Binding-site contacts:
Ligand atom CE contacts residue MET210 of chain 1.B at 3.5 Å (hydrophobic).
Ligand atom CZ contacts residue ARG115 of chain 1.B at 3.7 Å.
Ligand atom NZ contacts residue ASN11 of chain 1.B at 3.8 Å.
Ligand atom N contacts residue THR119 of chain 1.B at 4.2 Å.
Ligand atom CA contacts residue CYS121 of chain 1.B at 3.7 Å (hydrophobic).
Ligand atom NH2 contacts residue ARG115 of chain 1.B at 2.8 Å (salt-bridge).
Ligand atom CB contacts residue ARG115 of chain 1.B at 4.1 Å.
Ligand atom CG2 contacts residue ARG115 of chain 1.B at 3.8 Å.
Ligand atom NH1 contacts residue GLU10 of chain 1.B at 3.9 Å.
Ligand atom N contacts residue THR119 of chain 1.B at 3.2 Å (h-bond).
Ligand atom NH1 contacts residue ARG115 of chain 1.B at 3.5 Å.
Ligand atom O contacts residue GLN118 of chain 1.B at 3.4 Å.
Ligand atom CB contacts residue THR119 of chain 1.B at 3.4 Å.
Ligand atom CA contacts residue ARG209 of chain 1.B at 4.1 Å.
Ligand atom CA contacts residue MET210 of chain 1.B at 3.6 Å (hydrophobic).
Ligand atom CB contacts residue TRP14 of chain 1.B at 3.9 Å (hydrophobic).
Ligand atom CA contacts residue TRP14 of chain 1.B at 4.2 Å (hydrophobic).
Ligand atom CE contacts residue ASN11 of chain 1.B at 3.4 Å.
Ligand atom O contacts residue TRP14 of chain 1.B at 4.1 Å.
Ligand atom NZ contacts residue MET210 of chain 1.B at 2.9 Å (h-bond).
Ligand atom CG contacts residue GLU10 of chain 1.B at 3.6 Å.
Ligand atom N contacts residue CYS121 of chain 1.B at 3.4 Å (h-bond).
Ligand atom OG1 contacts residue ARG115 of chain 1.B at 3.7 Å.
Ligand atom CB contacts residue CYS121 of chain 1.B at 3.1 Å (hydrophobic).
Ligand atom C contacts residue CYS121 of chain 1.B at 3.0 Å (hydrophobic).
Ligand atom CA contacts residue THR119 of chain 1.B at 3.1 Å.
Ligand atom O contacts residue MET210 of chain 1.B at 4.0 Å.
Ligand atom CA contacts residue CYS121 of chain 1.B at 3.6 Å (hydrophobic).
Ligand atom CB contacts residue ILE120 of chain 1.B at 3.5 Å (hydrophobic).
Ligand atom O contacts residue CYS121 of chain 1.B at 2.8 Å (h-bond).
Ligand atom NZ contacts residue GLU136 of chain 1.B at 3.1 Å (salt-bridge).
Ligand atom CE contacts residue TRP14 of chain 1.B at 3.3 Å (hydrophobic).
Ligand atom CB contacts residue GLU10 of chain 1.B at 3.9 Å.
Ligand atom OE1 contacts residue GLN118 of chain 1.B at 3.2 Å (h-bond).
Ligand atom O contacts residue ARG209 of chain 1.B at 4.0 Å.
Ligand atom SG contacts residue CYS121 of chain 1.B at 2.0 Å (h-bond).
Ligand atom CD contacts residue ASN11 of chain 1.B at 4.0 Å.
Ligand atom CD contacts residue GLN118 of chain 1.B at 4.0 Å.
Ligand atom O contacts residue GLU10 of chain 1.B at 4.2 Å.
Ligand atom C contacts residue THR119 of chain 1.B at 3.7 Å.

Sequence of chain 1.B:
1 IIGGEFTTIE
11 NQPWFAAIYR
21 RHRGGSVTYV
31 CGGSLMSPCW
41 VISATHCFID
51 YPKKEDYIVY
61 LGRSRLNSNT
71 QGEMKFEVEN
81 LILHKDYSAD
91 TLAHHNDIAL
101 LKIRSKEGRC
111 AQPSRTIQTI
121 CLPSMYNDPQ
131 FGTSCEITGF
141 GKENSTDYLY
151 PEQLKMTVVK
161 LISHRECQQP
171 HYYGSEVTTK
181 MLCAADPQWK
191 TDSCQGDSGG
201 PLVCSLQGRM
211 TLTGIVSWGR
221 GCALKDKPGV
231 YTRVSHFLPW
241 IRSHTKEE

This protein binds this small molecule.
Small molecule (SMILES): CC(C)C[C@H](NC(=O)[C@@H](NC(=O)[C@H](CCCCN)NC(=O)[C@H](CCC(N)=O)NC(=O)CNC(=O)[C@@H](N)CS)[C@@H](C)O)C(=O)N[C@@H](CCCN=C(N)N)C(=O)N1CCC[C@H]1C(N)=O